Binding-site contacts:
Ligand atom C8 contacts residue ASN657 of chain 1.C at 4.2 Å.
Ligand atom O5 contacts residue ASN657 of chain 1.C at 2.4 Å (h-bond).
Ligand atom C1 contacts residue ASN657 of chain 1.C at 1.4 Å.
Ligand atom C4 contacts residue ASN657 of chain 1.C at 4.2 Å.
Ligand atom C2 contacts residue ASN657 of chain 1.C at 2.5 Å.
Ligand atom C7 contacts residue ASN657 of chain 1.C at 3.3 Å.
Ligand atom C3 contacts residue ASN657 of chain 1.C at 3.8 Å.
Ligand atom C8 contacts residue HIS655 of chain 1.C at 3.8 Å.
Ligand atom C8 contacts residue VAL656 of chain 1.C at 4.4 Å (hydrophobic).
Ligand atom O7 contacts residue ASN657 of chain 1.C at 3.4 Å (h-bond).
Ligand atom N2 contacts residue ASN657 of chain 1.C at 2.9 Å (h-bond).
Ligand atom C5 contacts residue ASN657 of chain 1.C at 3.7 Å.

Sequence of chain 1.C:
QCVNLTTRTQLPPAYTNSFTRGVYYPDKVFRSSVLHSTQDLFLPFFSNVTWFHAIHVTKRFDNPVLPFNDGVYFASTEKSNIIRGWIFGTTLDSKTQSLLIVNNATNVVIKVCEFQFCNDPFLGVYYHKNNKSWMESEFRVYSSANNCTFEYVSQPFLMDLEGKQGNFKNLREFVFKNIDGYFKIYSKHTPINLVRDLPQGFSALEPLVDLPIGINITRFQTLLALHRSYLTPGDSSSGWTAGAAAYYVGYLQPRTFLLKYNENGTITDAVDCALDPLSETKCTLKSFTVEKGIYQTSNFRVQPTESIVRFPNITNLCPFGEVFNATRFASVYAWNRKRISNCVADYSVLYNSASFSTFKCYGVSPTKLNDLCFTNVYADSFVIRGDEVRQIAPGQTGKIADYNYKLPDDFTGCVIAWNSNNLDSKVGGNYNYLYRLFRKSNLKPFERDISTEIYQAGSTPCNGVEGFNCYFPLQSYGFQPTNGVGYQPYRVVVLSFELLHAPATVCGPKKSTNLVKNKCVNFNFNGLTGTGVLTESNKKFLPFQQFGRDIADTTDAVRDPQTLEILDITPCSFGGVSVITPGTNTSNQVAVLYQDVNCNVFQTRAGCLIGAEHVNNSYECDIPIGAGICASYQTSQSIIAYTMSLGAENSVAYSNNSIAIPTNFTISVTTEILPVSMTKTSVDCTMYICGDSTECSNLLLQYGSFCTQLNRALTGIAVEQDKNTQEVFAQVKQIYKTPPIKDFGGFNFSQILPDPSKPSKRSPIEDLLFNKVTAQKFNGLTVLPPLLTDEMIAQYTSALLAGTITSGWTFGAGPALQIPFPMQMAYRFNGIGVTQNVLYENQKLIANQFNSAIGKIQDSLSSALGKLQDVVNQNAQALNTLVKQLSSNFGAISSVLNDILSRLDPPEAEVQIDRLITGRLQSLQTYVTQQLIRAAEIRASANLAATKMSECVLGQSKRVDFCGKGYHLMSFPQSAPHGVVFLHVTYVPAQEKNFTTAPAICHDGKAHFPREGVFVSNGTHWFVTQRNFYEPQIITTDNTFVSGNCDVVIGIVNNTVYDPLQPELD

The small molecule below binds the protein below.
Small molecule (SMILES): CC(=O)N[C@@H]1[C@@H](O)[C@H](O)[C@@H](CO)O[C@H]1O